Binding-site contacts:
Ligand atom O2 contacts residue GLU121 of chain 1.A at 3.6 Å (salt-bridge).
Ligand atom C12 contacts residue GLU121 of chain 1.A at 3.5 Å.
Ligand atom C14 contacts residue THR125 of chain 1.A at 3.4 Å.
Ligand atom C12 contacts residue THR125 of chain 1.A at 3.3 Å.
Ligand atom C18 contacts residue ALA80 of chain 2.A at 3.6 Å (hydrophobic).
Ligand atom CL1 contacts residue MET129 of chain 1.A at 3.9 Å.
Ligand atom O2 contacts residue HIS122 of chain 1.A at 3.0 Å (h-bond).
Ligand atom CL1 contacts residue TRP83 of chain 2.A at 3.6 Å.
Ligand atom C11 contacts residue THR125 of chain 1.A at 3.6 Å.
Ligand atom N contacts residue THR76 of chain 2.A at 3.8 Å.
Ligand atom C2 contacts residue THR75 of chain 2.A at 3.2 Å.
Ligand atom C20 contacts residue MET129 of chain 1.A at 4.2 Å (hydrophobic).
Ligand atom O13 contacts residue THR125 of chain 1.A at 3.3 Å (h-bond).
Ligand atom C16 contacts residue GLN46 of chain 2.A at 4.0 Å.
Ligand atom C8 contacts residue THR76 of chain 2.A at 4.0 Å.
Ligand atom O2 contacts residue THR125 of chain 1.A at 2.7 Å (h-bond).
Ligand atom C7 contacts residue THR76 of chain 2.A at 3.8 Å.
Ligand atom C6 contacts residue ALA79 of chain 2.A at 3.9 Å (hydrophobic).
Ligand atom C18 contacts residue ALA79 of chain 2.A at 3.8 Å (hydrophobic).
Ligand atom C20 contacts residue GLN119 of chain 1.A at 3.7 Å.
Ligand atom C16 contacts residue HIS122 of chain 1.A at 4.0 Å.
Ligand atom C1 contacts residue THR75 of chain 2.A at 3.6 Å.
Ligand atom C16 contacts residue GLU121 of chain 1.A at 4.0 Å.
Ligand atom C19 contacts residue THR125 of chain 1.A at 4.2 Å.
Ligand atom C3 contacts residue THR76 of chain 2.A at 3.9 Å.
Ligand atom C20 contacts residue THR125 of chain 1.A at 3.9 Å.
Ligand atom O1 contacts residue GLU121 of chain 1.A at 2.6 Å (salt-bridge).
Ligand atom C4 contacts residue THR76 of chain 2.A at 4.0 Å.
Ligand atom C1 contacts residue ALA79 of chain 2.A at 4.1 Å (hydrophobic).
Ligand atom C12 contacts residue HIS122 of chain 1.A at 3.9 Å.
Ligand atom O2 contacts residue ALA120 of chain 1.A at 4.2 Å.
Ligand atom C14 contacts residue ALA49 of chain 2.A at 4.0 Å (hydrophobic).
Ligand atom C17 contacts residue THR76 of chain 2.A at 3.9 Å.
Ligand atom BR contacts residue THR75 of chain 2.A at 3.5 Å.
Ligand atom O1 contacts residue ALA120 of chain 1.A at 3.4 Å.
Ligand atom CL1 contacts residue LEU53 of chain 2.A at 4.1 Å.
Ligand atom C17 contacts residue ALA79 of chain 2.A at 3.8 Å (hydrophobic).
Ligand atom O1 contacts residue HIS122 of chain 1.A at 3.9 Å.
Ligand atom BR contacts residue ALA79 of chain 2.A at 3.7 Å.
Ligand atom C21 contacts residue GLN119 of chain 1.A at 3.7 Å.

A protein and the small-molecule ligand that binds it are described below.
Small molecule (SMILES): CO[C@H](C(=O)O)c1c(C)nc2ccc(Br)cc2c1-c1ccc(Cl)cc1

Sequence of chain 2.A:
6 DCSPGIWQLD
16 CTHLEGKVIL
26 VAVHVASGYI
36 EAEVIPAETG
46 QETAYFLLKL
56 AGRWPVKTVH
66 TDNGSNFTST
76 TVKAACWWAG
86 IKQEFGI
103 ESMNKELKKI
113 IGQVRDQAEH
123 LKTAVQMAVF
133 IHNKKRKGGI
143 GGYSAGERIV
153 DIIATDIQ

Sequence of chain 1.A:
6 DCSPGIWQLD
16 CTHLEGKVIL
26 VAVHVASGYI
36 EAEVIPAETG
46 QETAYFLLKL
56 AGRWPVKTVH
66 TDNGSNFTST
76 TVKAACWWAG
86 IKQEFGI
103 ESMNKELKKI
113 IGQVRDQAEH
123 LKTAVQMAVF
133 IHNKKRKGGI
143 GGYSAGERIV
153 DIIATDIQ